This small molecule binds to this protein.
Small molecule (SMILES): Nc1ncnc2c1ncn2[C@@H]1O[C@H](CO[P](=O)(O)O[P](=O)(O)NP(=O)(O)O)[C@@H](O)[C@H]1O

Binding-site contacts:
Ligand atom O4' contacts residue GLY408 of chain 6.A at 3.6 Å.
Ligand atom N7 contacts residue GLY408 of chain 6.A at 3.6 Å.
Ligand atom N7 contacts residue GLY248 of chain 6.A at 3.6 Å (h-bond).
Ligand atom O1B contacts residue GLY250 of chain 6.A at 3.2 Å (h-bond).
Ligand atom C8 contacts residue GLY248 of chain 6.A at 3.3 Å.
Ligand atom O2B contacts residue MG1 of chain 6.D at 2.0 Å.
Ligand atom O2G contacts residue ASN348 of chain 6.A at 3.5 Å (h-bond).
Ligand atom C2 contacts residue ASP205 of chain 6.A at 3.6 Å.
Ligand atom O1A contacts residue LEU253 of chain 6.A at 3.0 Å (h-bond).
Ligand atom N7 contacts residue THR249 of chain 6.A at 3.2 Å.
Ligand atom C6 contacts residue GLY207 of chain 6.A at 3.6 Å.
Ligand atom PG contacts residue MG1 of chain 6.D at 3.2 Å.
Ligand atom N9 contacts residue GLY408 of chain 6.A at 3.5 Å.
Ligand atom N6 contacts residue GLY207 of chain 6.A at 2.9 Å (h-bond).
Ligand atom O3A contacts residue GLY248 of chain 6.A at 3.5 Å.
Ligand atom PB contacts residue LYS251 of chain 6.A at 3.6 Å.
Ligand atom O3' contacts residue LEU253 of chain 6.A at 3.6 Å.
Ligand atom N7 contacts residue GLY250 of chain 6.A at 3.3 Å (h-bond).
Ligand atom O2' contacts residue HIS384 of chain 6.A at 3.2 Å (h-bond).
Ligand atom N3B contacts residue GLY248 of chain 6.A at 3.2 Å (h-bond).
Ligand atom PB contacts residue MG1 of chain 6.D at 3.1 Å.
Ligand atom O1B contacts residue THR249 of chain 6.A at 3.4 Å (h-bond).
Ligand atom O2G contacts residue ARG359 of chain 1.A at 3.0 Å.
Ligand atom C5' contacts residue PHE360 of chain 1.A at 3.5 Å (hydrophobic).
Ligand atom C1' contacts residue GLY408 of chain 6.A at 3.5 Å.
Ligand atom O3G contacts residue MG1 of chain 6.D at 2.0 Å.
Ligand atom O1A contacts residue GLY250 of chain 6.A at 3.4 Å.
Ligand atom N1 contacts residue GLY207 of chain 6.A at 2.9 Å (h-bond).
Ligand atom O1G contacts residue ASN348 of chain 6.A at 3.1 Å (h-bond).
Ligand atom N1 contacts residue ILE380 of chain 6.A at 3.6 Å.
Ligand atom O1G contacts residue LYS251 of chain 6.A at 2.8 Å (salt-bridge).
Ligand atom O1B contacts residue GLY248 of chain 6.A at 3.5 Å (h-bond).
Ligand atom N3B contacts residue MG1 of chain 6.D at 3.2 Å.
Ligand atom O1B contacts residue LYS251 of chain 6.A at 3.0 Å (salt-bridge).
Ligand atom C8 contacts residue ALA409 of chain 6.A at 3.6 Å (hydrophobic).
Ligand atom O4' contacts residue ALA409 of chain 6.A at 3.2 Å.
Ligand atom O3A contacts residue GLY250 of chain 6.A at 3.2 Å (h-bond).
Ligand atom N6 contacts residue THR249 of chain 6.A at 3.4 Å (h-bond).
Ligand atom O2B contacts residue THR252 of chain 6.A at 2.8 Å (h-bond).
Ligand atom C8 contacts residue GLY408 of chain 6.A at 3.4 Å.

Sequence of chain 1.A:
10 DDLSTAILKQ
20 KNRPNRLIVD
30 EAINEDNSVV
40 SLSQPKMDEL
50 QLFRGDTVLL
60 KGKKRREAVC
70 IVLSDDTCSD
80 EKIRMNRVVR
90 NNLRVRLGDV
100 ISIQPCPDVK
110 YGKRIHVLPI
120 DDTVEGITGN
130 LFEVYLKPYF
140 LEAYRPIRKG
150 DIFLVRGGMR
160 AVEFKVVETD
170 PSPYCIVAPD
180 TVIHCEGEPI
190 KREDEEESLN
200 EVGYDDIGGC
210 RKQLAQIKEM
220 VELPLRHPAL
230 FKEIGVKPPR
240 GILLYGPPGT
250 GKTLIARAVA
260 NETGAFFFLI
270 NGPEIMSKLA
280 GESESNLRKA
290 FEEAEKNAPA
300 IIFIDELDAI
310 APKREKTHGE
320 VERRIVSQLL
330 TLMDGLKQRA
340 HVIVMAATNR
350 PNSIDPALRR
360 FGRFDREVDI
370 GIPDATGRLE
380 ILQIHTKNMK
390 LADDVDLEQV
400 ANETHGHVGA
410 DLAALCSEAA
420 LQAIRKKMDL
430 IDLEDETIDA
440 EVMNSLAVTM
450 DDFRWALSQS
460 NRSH

Sequence of chain 6.A:
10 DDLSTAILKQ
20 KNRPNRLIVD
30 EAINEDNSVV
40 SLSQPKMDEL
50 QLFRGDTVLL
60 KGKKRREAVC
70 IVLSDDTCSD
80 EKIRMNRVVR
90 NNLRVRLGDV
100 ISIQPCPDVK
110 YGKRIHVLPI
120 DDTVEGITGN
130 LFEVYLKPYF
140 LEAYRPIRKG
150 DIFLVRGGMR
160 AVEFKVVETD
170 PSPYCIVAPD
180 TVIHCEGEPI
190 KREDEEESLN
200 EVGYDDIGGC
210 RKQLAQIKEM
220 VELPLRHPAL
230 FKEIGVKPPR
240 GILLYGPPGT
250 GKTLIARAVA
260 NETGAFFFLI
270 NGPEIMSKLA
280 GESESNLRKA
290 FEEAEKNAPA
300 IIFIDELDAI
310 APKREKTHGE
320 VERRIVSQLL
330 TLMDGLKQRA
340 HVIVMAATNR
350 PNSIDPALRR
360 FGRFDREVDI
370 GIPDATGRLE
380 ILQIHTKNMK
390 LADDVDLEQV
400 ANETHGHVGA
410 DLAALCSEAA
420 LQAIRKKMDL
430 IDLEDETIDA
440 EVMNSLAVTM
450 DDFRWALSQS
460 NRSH